Sequence of chain 1.C:
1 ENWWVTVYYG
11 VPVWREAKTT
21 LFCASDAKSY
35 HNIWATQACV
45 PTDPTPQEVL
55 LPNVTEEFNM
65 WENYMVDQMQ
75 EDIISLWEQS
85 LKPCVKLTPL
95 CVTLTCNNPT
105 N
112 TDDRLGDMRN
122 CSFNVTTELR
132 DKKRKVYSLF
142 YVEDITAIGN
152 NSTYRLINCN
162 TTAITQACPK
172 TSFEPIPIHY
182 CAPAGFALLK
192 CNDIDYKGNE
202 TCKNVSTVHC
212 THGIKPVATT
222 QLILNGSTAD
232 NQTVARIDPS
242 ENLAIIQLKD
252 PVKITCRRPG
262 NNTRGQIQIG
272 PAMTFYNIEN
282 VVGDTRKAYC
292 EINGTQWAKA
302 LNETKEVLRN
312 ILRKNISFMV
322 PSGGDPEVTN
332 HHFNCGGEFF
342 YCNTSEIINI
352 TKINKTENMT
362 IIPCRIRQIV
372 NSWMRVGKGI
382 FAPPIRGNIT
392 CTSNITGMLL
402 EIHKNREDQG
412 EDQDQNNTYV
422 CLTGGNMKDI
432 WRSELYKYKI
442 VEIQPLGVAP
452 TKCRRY

The small molecule below binds the protein below.
Small molecule (SMILES): CC(=O)N[C@H]1[C@H](O[C@H]2[C@H](O)[C@@H](NC(C)=O)CO[C@@H]2CO)O[C@H](CO)[C@@H](O)[C@@H]1O

Binding-site contacts:
Ligand atom C2 contacts residue ASN125 of chain 1.C at 2.5 Å.
Ligand atom O7 contacts residue ASN125 of chain 1.C at 4.4 Å.
Ligand atom C8 contacts residue ASN125 of chain 1.C at 3.6 Å.
Ligand atom C3 contacts residue ASN125 of chain 1.C at 3.8 Å.
Ligand atom O5 contacts residue ASN125 of chain 1.C at 2.3 Å (h-bond).
Ligand atom C7 contacts residue ASN125 of chain 1.C at 3.5 Å.
Ligand atom N2 contacts residue ASN125 of chain 1.C at 3.0 Å (h-bond).
Ligand atom C4 contacts residue ASN125 of chain 1.C at 4.2 Å.
Ligand atom C1 contacts residue ASN125 of chain 1.C at 1.4 Å.
Ligand atom C6 contacts residue LYS134 of chain 1.C at 4.4 Å.
Ligand atom O6 contacts residue LYS134 of chain 1.C at 4.4 Å.
Ligand atom C5 contacts residue ASN125 of chain 1.C at 3.6 Å.